A protein and the small-molecule ligand that binds it are described below.
Small molecule (SMILES): CC(=O)N[C@H]1[C@H](O[C@H]2[C@H](O)[C@@H](NC(C)=O)CO[C@@H]2CO)O[C@H](CO)[C@@H](O)[C@@H]1O

Sequence of chain 1.C:
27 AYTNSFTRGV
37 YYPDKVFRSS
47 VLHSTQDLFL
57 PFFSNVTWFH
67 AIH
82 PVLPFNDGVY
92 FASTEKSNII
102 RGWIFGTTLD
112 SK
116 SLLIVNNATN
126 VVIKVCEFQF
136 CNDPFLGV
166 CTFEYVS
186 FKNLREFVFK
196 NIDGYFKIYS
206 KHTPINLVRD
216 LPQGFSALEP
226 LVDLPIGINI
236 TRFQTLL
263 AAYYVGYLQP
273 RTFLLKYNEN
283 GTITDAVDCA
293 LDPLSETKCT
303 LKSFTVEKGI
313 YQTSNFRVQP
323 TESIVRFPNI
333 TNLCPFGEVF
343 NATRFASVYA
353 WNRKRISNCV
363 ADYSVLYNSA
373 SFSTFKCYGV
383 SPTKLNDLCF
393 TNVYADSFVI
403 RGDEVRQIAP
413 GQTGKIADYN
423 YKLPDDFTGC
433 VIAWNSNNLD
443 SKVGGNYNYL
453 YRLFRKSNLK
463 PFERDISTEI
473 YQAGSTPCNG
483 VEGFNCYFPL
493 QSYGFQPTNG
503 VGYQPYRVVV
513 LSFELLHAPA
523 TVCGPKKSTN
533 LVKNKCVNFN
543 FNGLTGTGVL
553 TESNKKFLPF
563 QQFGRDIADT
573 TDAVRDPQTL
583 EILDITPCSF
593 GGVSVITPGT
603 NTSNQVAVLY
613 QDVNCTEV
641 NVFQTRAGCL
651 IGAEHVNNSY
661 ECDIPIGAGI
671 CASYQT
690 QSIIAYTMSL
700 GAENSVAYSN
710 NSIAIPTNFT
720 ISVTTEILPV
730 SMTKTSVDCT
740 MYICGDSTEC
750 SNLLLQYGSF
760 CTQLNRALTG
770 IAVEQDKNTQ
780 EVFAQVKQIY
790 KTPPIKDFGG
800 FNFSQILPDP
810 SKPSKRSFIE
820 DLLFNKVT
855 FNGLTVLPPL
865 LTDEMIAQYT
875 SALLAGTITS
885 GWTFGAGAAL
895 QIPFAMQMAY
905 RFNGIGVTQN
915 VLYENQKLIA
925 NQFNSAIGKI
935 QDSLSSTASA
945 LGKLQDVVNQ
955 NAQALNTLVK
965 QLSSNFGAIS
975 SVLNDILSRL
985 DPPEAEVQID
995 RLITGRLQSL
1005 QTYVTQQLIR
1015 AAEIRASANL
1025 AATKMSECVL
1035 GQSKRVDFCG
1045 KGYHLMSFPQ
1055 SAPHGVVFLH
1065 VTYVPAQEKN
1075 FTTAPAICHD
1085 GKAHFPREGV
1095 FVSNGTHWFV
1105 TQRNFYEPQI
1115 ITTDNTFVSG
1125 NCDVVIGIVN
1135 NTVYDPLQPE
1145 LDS

Binding-site contacts:
Ligand atom C8 contacts residue THR1100 of chain 1.C at 3.8 Å.
Ligand atom C1 contacts residue HIS1101 of chain 1.C at 4.1 Å.
Ligand atom N2 contacts residue HIS1101 of chain 1.C at 4.5 Å.
Ligand atom C7 contacts residue ASN1098 of chain 1.C at 3.2 Å.
Ligand atom C7 contacts residue THR1100 of chain 1.C at 3.7 Å.
Ligand atom O5 contacts residue HIS1101 of chain 1.C at 4.5 Å.
Ligand atom C5 contacts residue ASN1098 of chain 1.C at 3.7 Å.
Ligand atom N2 contacts residue ASN1098 of chain 1.C at 2.9 Å (h-bond).
Ligand atom C2 contacts residue HIS1101 of chain 1.C at 4.3 Å.
Ligand atom C2 contacts residue ASN1098 of chain 1.C at 2.5 Å.
Ligand atom C1 contacts residue PHE1103 of chain 1.C at 4.1 Å (hydrophobic).
Ligand atom O3 contacts residue THR1100 of chain 1.C at 4.1 Å.
Ligand atom C8 contacts residue ASN1098 of chain 1.C at 3.4 Å.
Ligand atom O7 contacts residue HIS1101 of chain 1.C at 2.9 Å (h-bond).
Ligand atom O5 contacts residue ASN1098 of chain 1.C at 2.4 Å (h-bond).
Ligand atom C1 contacts residue THR1100 of chain 1.C at 3.9 Å.
Ligand atom C4 contacts residue HIS1101 of chain 1.C at 4.1 Å.
Ligand atom C3 contacts residue THR1100 of chain 1.C at 3.6 Å.
Ligand atom O7 contacts residue ASN1098 of chain 1.C at 3.2 Å (h-bond).
Ligand atom O6 contacts residue PHE1103 of chain 1.C at 3.3 Å.
Ligand atom N2 contacts residue THR1100 of chain 1.C at 2.8 Å (h-bond).
Ligand atom O4 contacts residue HIS1101 of chain 1.C at 3.8 Å.
Ligand atom C3 contacts residue HIS1101 of chain 1.C at 3.6 Å.
Ligand atom C5 contacts residue PHE1103 of chain 1.C at 3.7 Å (hydrophobic).
Ligand atom C5 contacts residue HIS1101 of chain 1.C at 3.9 Å.
Ligand atom C4 contacts residue ASN1098 of chain 1.C at 4.2 Å.
Ligand atom C7 contacts residue HIS1101 of chain 1.C at 3.8 Å.
Ligand atom O5 contacts residue PHE1103 of chain 1.C at 3.5 Å.
Ligand atom C2 contacts residue THR1100 of chain 1.C at 3.5 Å.
Ligand atom C3 contacts residue ASN1098 of chain 1.C at 3.8 Å.
Ligand atom C1 contacts residue ASN1098 of chain 1.C at 1.4 Å.
Ligand atom C6 contacts residue PHE1103 of chain 1.C at 3.5 Å (hydrophobic).
Ligand atom C8 contacts residue GLY1099 of chain 1.C at 4.5 Å.
Ligand atom C8 contacts residue HIS1101 of chain 1.C at 4.2 Å.